Binding-site contacts:
Ligand atom C2' contacts residue LYS25 of chain 1.C at 3.8 Å.
Ligand atom OP2 contacts residue ASP242 of chain 1.A at 3.9 Å.
Ligand atom C5' contacts residue ASP242 of chain 1.A at 4.4 Å.

Sequence of chain 1.C:
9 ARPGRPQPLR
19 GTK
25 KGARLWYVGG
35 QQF

Sequence of chain 1.A:
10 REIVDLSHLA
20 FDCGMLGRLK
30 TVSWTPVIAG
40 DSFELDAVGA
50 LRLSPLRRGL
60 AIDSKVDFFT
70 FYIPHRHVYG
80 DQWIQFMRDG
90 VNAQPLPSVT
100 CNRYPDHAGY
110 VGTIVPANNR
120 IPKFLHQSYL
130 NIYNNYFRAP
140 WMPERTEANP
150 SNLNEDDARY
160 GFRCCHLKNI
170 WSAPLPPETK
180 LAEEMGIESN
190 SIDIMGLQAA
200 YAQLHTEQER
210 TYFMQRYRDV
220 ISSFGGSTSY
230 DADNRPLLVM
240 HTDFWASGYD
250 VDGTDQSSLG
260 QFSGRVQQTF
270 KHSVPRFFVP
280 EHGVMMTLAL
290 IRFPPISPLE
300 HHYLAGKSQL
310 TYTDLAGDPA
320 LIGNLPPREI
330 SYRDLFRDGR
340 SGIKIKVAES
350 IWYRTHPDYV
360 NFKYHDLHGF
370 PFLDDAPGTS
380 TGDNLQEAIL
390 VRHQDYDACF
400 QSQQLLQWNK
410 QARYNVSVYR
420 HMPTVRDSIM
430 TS

The small molecule below binds the protein below.
Small molecule (SMILES): Nc1ccn([C@H]2C[C@H](O)[C@@H](COP(=O)(O)O)O2)c(=O)n1